Binding-site contacts:
Ligand atom O3G contacts residue ILE35 of chain 1.B at 3.1 Å (h-bond).
Ligand atom N6 contacts residue ALA157 of chain 1.A at 2.7 Å (h-bond).
Ligand atom O2G contacts residue THR39 of chain 1.B at 3.0 Å (h-bond).
Ligand atom O2A contacts residue LYS201 of chain 1.A at 3.1 Å (salt-bridge).
Ligand atom O1B contacts residue EU31 of chain 1.F at 2.1 Å.
Ligand atom O1G contacts residue THR39 of chain 1.B at 2.2 Å (h-bond).
Ligand atom N7 contacts residue VAL162 of chain 1.A at 3.2 Å.
Ligand atom N1 contacts residue LYS74 of chain 1.A at 3.0 Å (salt-bridge).
Ligand atom C5 contacts residue GLY77 of chain 1.B at 3.7 Å.
Ligand atom N1 contacts residue MET81 of chain 1.A at 3.3 Å (h-bond).
Ligand atom O3G contacts residue EU31 of chain 1.F at 2.6 Å.
Ligand atom C8 contacts residue VAL162 of chain 1.A at 3.3 Å (hydrophobic).
Ligand atom N1 contacts residue GLY77 of chain 1.B at 3.6 Å.
Ligand atom N6 contacts residue THR156 of chain 1.A at 3.0 Å (h-bond).
Ligand atom N1 contacts residue THR156 of chain 1.A at 3.7 Å.
Ligand atom O1B contacts residue ASP34 of chain 1.B at 3.2 Å (salt-bridge).
Ligand atom O5' contacts residue ARG167 of chain 1.A at 3.7 Å.
Ligand atom PG contacts residue THR39 of chain 1.B at 3.4 Å.
Ligand atom O2G contacts residue PHE38 of chain 1.B at 2.7 Å (h-bond).
Ligand atom C6 contacts residue ALA157 of chain 1.A at 3.7 Å (hydrophobic).
Ligand atom O4' contacts residue ASN163 of chain 1.A at 3.4 Å.
Ligand atom O3G contacts residue ASP78 of chain 1.B at 2.8 Å (salt-bridge).
Ligand atom O2G contacts residue GLY37 of chain 1.B at 3.0 Å (h-bond).
Ligand atom N3 contacts residue PHE32 of chain 1.A at 3.7 Å.
Ligand atom O5' contacts residue ASN163 of chain 1.A at 3.0 Å (h-bond).
Ligand atom O1B contacts residue ILE35 of chain 1.B at 3.0 Å (h-bond).
Ligand atom C2 contacts residue MET81 of chain 1.A at 3.4 Å (hydrophobic).
Ligand atom C3A contacts residue EU31 of chain 1.F at 3.4 Å.
Ligand atom C4' contacts residue ASN163 of chain 1.A at 3.5 Å.
Ligand atom C5' contacts residue ASN163 of chain 1.A at 3.5 Å.
Ligand atom O2A contacts residue ARG167 of chain 1.A at 2.7 Å (salt-bridge).
Ligand atom N6 contacts residue ILE158 of chain 1.A at 3.1 Å.
Ligand atom O2B contacts residue LYS201 of chain 1.A at 2.7 Å (salt-bridge).
Ligand atom PB contacts residue EU31 of chain 1.F at 3.2 Å.
Ligand atom C6 contacts residue GLY77 of chain 1.B at 3.6 Å.
Ligand atom C4 contacts residue VAL162 of chain 1.A at 3.7 Å (hydrophobic).
Ligand atom O1A contacts residue EU31 of chain 1.F at 3.3 Å.
Ligand atom C5 contacts residue VAL162 of chain 1.A at 3.4 Å (hydrophobic).
Ligand atom PA contacts residue ARG167 of chain 1.A at 3.7 Å.
Ligand atom N9 contacts residue VAL162 of chain 1.A at 3.6 Å.

Sequence of chain 1.A:
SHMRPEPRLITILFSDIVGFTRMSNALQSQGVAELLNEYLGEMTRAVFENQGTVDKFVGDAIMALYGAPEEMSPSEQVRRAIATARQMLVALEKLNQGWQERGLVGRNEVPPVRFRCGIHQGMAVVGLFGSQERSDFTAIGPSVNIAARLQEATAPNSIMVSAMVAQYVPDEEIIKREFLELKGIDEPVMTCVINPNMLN

This small molecule binds to this protein.
Small molecule (SMILES): Nc1ncnc2c1ncn2[C@@H]1O[C@H](CO[P](=O)(O)C[P](=O)(O)OP(=O)(O)O)[C@@H](O)[C@H]1O

Sequence of chain 1.B:
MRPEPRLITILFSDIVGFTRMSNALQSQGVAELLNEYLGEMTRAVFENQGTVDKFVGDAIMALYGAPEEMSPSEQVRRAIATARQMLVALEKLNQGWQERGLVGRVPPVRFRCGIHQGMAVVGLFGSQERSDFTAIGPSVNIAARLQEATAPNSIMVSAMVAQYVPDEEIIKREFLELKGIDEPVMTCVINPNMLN